Sequence of chain 1.A:
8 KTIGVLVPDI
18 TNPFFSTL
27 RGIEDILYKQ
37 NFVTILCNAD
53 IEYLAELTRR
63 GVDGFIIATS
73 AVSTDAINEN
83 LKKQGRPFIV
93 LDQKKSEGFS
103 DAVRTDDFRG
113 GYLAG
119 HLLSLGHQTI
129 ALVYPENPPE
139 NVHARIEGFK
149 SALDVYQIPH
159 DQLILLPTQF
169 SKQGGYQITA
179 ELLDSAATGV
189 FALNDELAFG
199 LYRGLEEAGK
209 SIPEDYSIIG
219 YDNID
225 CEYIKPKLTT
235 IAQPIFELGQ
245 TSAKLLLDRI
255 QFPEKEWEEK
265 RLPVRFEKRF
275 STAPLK

A protein and the small-molecule ligand that binds it are described below.
Small molecule (SMILES): OC[C@H]1O[C@H](O)[C@H](O)[C@@H]1O

Binding-site contacts:
Ligand atom O5 contacts residue ASN192 of chain 1.A at 2.9 Å (h-bond).
Ligand atom C3 contacts residue ARG143 of chain 1.A at 3.8 Å.
Ligand atom O2 contacts residue ASN139 of chain 1.A at 3.6 Å (h-bond).
Ligand atom C2 contacts residue ARG143 of chain 1.A at 3.7 Å.
Ligand atom C4 contacts residue ASN19 of chain 1.A at 4.0 Å.
Ligand atom C1 contacts residue PHE22 of chain 1.A at 3.5 Å (hydrophobic).
Ligand atom C2 contacts residue PHE21 of chain 1.A at 3.5 Å (hydrophobic).
Ligand atom C3 contacts residue GLN237 of chain 1.A at 3.9 Å.
Ligand atom C3 contacts residue PHE21 of chain 1.A at 3.9 Å (hydrophobic).
Ligand atom C5 contacts residue PHE22 of chain 1.A at 4.1 Å (hydrophobic).
Ligand atom O4 contacts residue GLN95 of chain 1.A at 3.4 Å (h-bond).
Ligand atom O5 contacts residue ASN19 of chain 1.A at 2.8 Å (h-bond).
Ligand atom O3 contacts residue ARG143 of chain 1.A at 2.9 Å (salt-bridge).
Ligand atom C5 contacts residue ASN192 of chain 1.A at 3.4 Å.
Ligand atom O5 contacts residue ASP220 of chain 1.A at 2.4 Å (salt-bridge).
Ligand atom O5 contacts residue PHE21 of chain 1.A at 3.9 Å.
Ligand atom C4 contacts residue PHE168 of chain 1.A at 3.9 Å (hydrophobic).
Ligand atom O3 contacts residue GLN237 of chain 1.A at 3.4 Å (h-bond).
Ligand atom O1 contacts residue GLN95 of chain 1.A at 3.2 Å (h-bond).
Ligand atom O4 contacts residue PHE168 of chain 1.A at 3.6 Å.
Ligand atom C5 contacts residue PHE21 of chain 1.A at 4.1 Å (hydrophobic).
Ligand atom C3 contacts residue ASP220 of chain 1.A at 3.3 Å.
Ligand atom C1 contacts residue ASN139 of chain 1.A at 4.1 Å.
Ligand atom O2 contacts residue GLN237 of chain 1.A at 3.1 Å (h-bond).
Ligand atom O2 contacts residue ASP94 of chain 1.A at 2.6 Å (salt-bridge).
Ligand atom O1 contacts residue ASP94 of chain 1.A at 2.8 Å (salt-bridge).
Ligand atom O1 contacts residue ASN139 of chain 1.A at 2.8 Å (h-bond).
Ligand atom O2 contacts residue ARG143 of chain 1.A at 2.8 Å (salt-bridge).
Ligand atom C2 contacts residue ASP94 of chain 1.A at 3.3 Å.
Ligand atom O4 contacts residue PHE22 of chain 1.A at 4.0 Å.
Ligand atom C5 contacts residue ASN19 of chain 1.A at 2.5 Å.
Ligand atom C1 contacts residue GLN95 of chain 1.A at 3.5 Å.
Ligand atom O1 contacts residue ARG143 of chain 1.A at 4.1 Å.
Ligand atom C5 contacts residue ASP220 of chain 1.A at 3.7 Å.
Ligand atom C2 contacts residue GLN237 of chain 1.A at 3.9 Å.
Ligand atom O2 contacts residue PHE21 of chain 1.A at 3.7 Å.
Ligand atom C4 contacts residue ASN192 of chain 1.A at 4.0 Å.
Ligand atom C4 contacts residue ASP220 of chain 1.A at 4.1 Å.
Ligand atom C1 contacts residue ASP94 of chain 1.A at 3.0 Å.
Ligand atom O3 contacts residue ASP220 of chain 1.A at 2.5 Å (salt-bridge).